A protein and the small-molecule ligand that binds it are described below.
Small molecule (SMILES): Nc1nc[nH]n1

Sequence of chain 1.A:
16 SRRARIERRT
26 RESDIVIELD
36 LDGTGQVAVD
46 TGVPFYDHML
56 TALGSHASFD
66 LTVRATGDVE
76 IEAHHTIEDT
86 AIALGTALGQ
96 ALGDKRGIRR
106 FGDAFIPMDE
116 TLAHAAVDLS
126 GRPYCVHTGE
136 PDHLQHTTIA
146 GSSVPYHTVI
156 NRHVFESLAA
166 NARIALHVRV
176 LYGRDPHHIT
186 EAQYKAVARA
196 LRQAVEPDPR

Sequence of chain 7.A:
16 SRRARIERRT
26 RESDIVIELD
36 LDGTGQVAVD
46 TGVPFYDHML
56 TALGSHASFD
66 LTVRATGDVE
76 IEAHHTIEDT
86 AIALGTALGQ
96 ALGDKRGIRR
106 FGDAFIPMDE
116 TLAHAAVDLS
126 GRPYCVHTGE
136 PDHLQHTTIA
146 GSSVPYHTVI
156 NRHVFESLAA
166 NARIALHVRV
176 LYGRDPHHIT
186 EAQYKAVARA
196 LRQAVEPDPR

Sequence of chain 24.A:
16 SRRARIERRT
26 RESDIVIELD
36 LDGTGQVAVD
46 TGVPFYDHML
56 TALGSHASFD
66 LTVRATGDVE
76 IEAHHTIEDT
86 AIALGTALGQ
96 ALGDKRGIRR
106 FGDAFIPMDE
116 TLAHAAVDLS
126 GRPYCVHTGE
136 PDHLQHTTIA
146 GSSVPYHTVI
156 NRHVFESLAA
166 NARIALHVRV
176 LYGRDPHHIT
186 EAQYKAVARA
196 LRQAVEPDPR

Binding-site contacts:
Ligand atom N1 contacts residue HIS79 of chain 24.A at 4.4 Å.
Ligand atom C3 contacts residue MN1 of chain 7.D at 4.2 Å.
Ligand atom C5 contacts residue GLU83 of chain 24.A at 4.0 Å.
Ligand atom C3 contacts residue MN1 of chain 24.C at 3.3 Å.
Ligand atom N4 contacts residue HIS79 of chain 24.A at 3.2 Å (h-bond).
Ligand atom C5 contacts residue MN1 of chain 7.D at 3.3 Å.
Ligand atom C5 contacts residue HIS183 of chain 7.A at 3.6 Å.
Ligand atom N1 contacts residue MN1 of chain 24.C at 4.3 Å.
Ligand atom N4 contacts residue MN1 of chain 24.C at 2.2 Å.
Ligand atom N1 contacts residue MN1 of chain 7.D at 2.2 Å.
Ligand atom N3A contacts residue ARG127 of chain 1.A at 3.2 Å (salt-bridge).
Ligand atom C3 contacts residue GLU83 of chain 24.A at 3.6 Å.
Ligand atom N1 contacts residue HIS80 of chain 24.A at 2.9 Å (h-bond).
Ligand atom N2 contacts residue MN1 of chain 24.C at 4.4 Å.
Ligand atom N4 contacts residue MN1 of chain 7.D at 4.4 Å.
Ligand atom N1 contacts residue GLU186 of chain 7.A at 3.1 Å (salt-bridge).
Ligand atom C3 contacts residue HIS80 of chain 24.A at 4.3 Å.
Ligand atom N1 contacts residue HIS182 of chain 7.A at 3.1 Å (h-bond).
Ligand atom N3A contacts residue MET113 of chain 7.A at 3.8 Å.
Ligand atom C5 contacts residue HIS182 of chain 7.A at 3.3 Å.
Ligand atom C5 contacts residue HIS79 of chain 24.A at 3.2 Å.
Ligand atom N2 contacts residue MET113 of chain 7.A at 3.3 Å.
Ligand atom N4 contacts residue HIS183 of chain 7.A at 3.2 Å (h-bond).
Ligand atom C5 contacts residue GLU186 of chain 7.A at 3.9 Å.
Ligand atom C3 contacts residue ARG127 of chain 1.A at 4.2 Å.
Ligand atom N2 contacts residue HIS80 of chain 24.A at 3.5 Å (h-bond).
Ligand atom C5 contacts residue HIS80 of chain 24.A at 3.7 Å.
Ligand atom C5 contacts residue MET113 of chain 7.A at 3.6 Å (hydrophobic).
Ligand atom N1 contacts residue HIS53 of chain 7.A at 4.4 Å.
Ligand atom N2 contacts residue MN1 of chain 7.D at 3.1 Å.
Ligand atom C5 contacts residue MN1 of chain 24.C at 3.2 Å.
Ligand atom N4 contacts residue MET113 of chain 7.A at 3.5 Å.
Ligand atom N3A contacts residue GLU83 of chain 24.A at 3.6 Å (salt-bridge).
Ligand atom N1 contacts residue MET113 of chain 7.A at 3.5 Å.
Ligand atom C3 contacts residue HIS183 of chain 7.A at 4.3 Å.
Ligand atom N4 contacts residue GLU83 of chain 24.A at 3.1 Å (salt-bridge).
Ligand atom N3A contacts residue MN1 of chain 24.C at 3.6 Å.
Ligand atom C3 contacts residue MET113 of chain 7.A at 3.2 Å (hydrophobic).
Ligand atom N2 contacts residue GLU186 of chain 7.A at 3.9 Å.
Ligand atom N4 contacts residue HIS80 of chain 24.A at 4.4 Å.